Sequence of chain 1.B:
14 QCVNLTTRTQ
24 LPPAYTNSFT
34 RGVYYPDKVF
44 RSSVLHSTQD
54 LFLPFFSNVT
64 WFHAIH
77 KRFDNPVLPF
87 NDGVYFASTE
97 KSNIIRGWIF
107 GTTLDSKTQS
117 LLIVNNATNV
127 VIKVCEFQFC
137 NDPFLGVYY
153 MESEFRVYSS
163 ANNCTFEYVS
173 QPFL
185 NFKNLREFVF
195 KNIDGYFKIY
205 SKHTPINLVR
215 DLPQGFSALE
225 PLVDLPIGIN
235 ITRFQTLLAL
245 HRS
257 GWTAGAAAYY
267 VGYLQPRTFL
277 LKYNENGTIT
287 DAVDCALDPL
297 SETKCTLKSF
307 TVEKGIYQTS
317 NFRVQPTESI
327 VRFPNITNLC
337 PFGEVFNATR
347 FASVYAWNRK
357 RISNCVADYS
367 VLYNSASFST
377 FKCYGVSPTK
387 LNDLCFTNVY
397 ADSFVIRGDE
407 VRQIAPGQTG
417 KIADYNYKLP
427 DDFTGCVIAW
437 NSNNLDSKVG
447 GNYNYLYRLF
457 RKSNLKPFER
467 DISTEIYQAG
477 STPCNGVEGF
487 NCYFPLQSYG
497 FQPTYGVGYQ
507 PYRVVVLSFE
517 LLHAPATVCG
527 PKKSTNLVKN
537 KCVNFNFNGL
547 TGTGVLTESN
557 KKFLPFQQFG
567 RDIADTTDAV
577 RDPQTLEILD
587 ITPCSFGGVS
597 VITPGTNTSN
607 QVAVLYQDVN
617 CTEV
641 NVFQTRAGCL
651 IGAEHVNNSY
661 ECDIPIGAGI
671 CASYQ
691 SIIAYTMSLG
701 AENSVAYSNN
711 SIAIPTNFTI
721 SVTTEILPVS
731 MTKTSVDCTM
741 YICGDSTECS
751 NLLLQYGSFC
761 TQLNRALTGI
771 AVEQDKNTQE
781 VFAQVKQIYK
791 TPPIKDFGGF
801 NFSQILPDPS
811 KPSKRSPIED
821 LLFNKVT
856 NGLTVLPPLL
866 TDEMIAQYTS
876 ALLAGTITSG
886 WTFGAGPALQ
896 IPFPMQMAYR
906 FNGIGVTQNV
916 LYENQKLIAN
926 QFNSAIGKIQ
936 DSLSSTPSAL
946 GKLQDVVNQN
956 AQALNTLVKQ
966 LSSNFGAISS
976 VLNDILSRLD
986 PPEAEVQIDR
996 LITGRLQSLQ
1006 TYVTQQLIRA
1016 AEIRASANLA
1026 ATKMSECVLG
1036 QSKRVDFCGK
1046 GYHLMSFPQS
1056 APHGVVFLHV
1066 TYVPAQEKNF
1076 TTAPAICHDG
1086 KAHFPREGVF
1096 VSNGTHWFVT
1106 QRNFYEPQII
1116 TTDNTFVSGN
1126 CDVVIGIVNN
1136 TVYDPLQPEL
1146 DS

The protein below binds the small molecule below.
Small molecule (SMILES): CC(=O)N[C@H]1[C@H](O[C@H]2[C@H](O)[C@@H](NC(C)=O)CO[C@@H]2CO)O[C@H](CO)[C@@H](O)[C@@H]1O

Binding-site contacts:
Ligand atom O5 contacts residue ASN1134 of chain 1.B at 2.4 Å (h-bond).
Ligand atom C1 contacts residue ASN1134 of chain 1.B at 1.4 Å.
Ligand atom C2 contacts residue ASN1134 of chain 1.B at 2.5 Å.
Ligand atom C7 contacts residue ASN1134 of chain 1.B at 3.2 Å.
Ligand atom C4 contacts residue ASN1134 of chain 1.B at 4.2 Å.
Ligand atom C3 contacts residue ASN1134 of chain 1.B at 3.8 Å.
Ligand atom C8 contacts residue ASN1134 of chain 1.B at 4.4 Å.
Ligand atom C5 contacts residue ASN1134 of chain 1.B at 3.7 Å.
Ligand atom O7 contacts residue ASN1134 of chain 1.B at 3.2 Å (h-bond).
Ligand atom N2 contacts residue ASN1134 of chain 1.B at 2.9 Å (h-bond).